Binding-site contacts:
Ligand atom CD2 contacts residue PRO103 of chain 1.B at 3.6 Å (hydrophobic).
Ligand atom OD1 contacts residue LEU91 of chain 1.A at 3.5 Å (h-bond).
Ligand atom OD2 contacts residue ARG100 of chain 1.B at 3.0 Å (salt-bridge).
Ligand atom O contacts residue ARG113 of chain 1.B at 3.0 Å (salt-bridge).
Ligand atom O contacts residue ARG113 of chain 1.B at 3.1 Å (salt-bridge).
Ligand atom CD contacts residue TYR94 of chain 1.A at 3.7 Å (hydrophobic).
Ligand atom CD1 contacts residue VAL116 of chain 1.B at 3.4 Å (hydrophobic).
Ligand atom NZ contacts residue ASP58 of chain 1.B at 2.8 Å (salt-bridge).
Ligand atom N contacts residue HIS92 of chain 1.A at 3.0 Å (h-bond).
Ligand atom CD contacts residue TYR54 of chain 1.B at 3.7 Å (hydrophobic).
Ligand atom CZ2 contacts residue GLY33 of chain 1.B at 3.4 Å.
Ligand atom O contacts residue PHE93 of chain 1.A at 3.5 Å.
Ligand atom CA contacts residue TYR94 of chain 1.A at 3.6 Å (hydrophobic).
Ligand atom OE2 contacts residue ARG60 of chain 1.B at 2.3 Å (salt-bridge).
Ligand atom OXT contacts residue ARG113 of chain 1.B at 3.6 Å.
Ligand atom CD contacts residue ARG60 of chain 1.B at 3.4 Å.
Ligand atom CG contacts residue LEU91 of chain 1.A at 3.0 Å (hydrophobic).
Ligand atom C contacts residue ARG113 of chain 1.B at 3.5 Å.
Ligand atom CG contacts residue HIS96 of chain 1.A at 3.6 Å.
Ligand atom CH2 contacts residue GLY33 of chain 1.B at 3.7 Å.
Ligand atom O contacts residue TYR94 of chain 1.A at 3.3 Å.
Ligand atom CD2 contacts residue PHE93 of chain 1.A at 3.4 Å (hydrophobic).
Ligand atom OE1 contacts residue TYR94 of chain 1.A at 3.6 Å.
Ligand atom CE contacts residue ASP56 of chain 1.B at 3.5 Å.
Ligand atom OD1 contacts residue TYR94 of chain 1.A at 3.5 Å (h-bond).
Ligand atom OD2 contacts residue LEU91 of chain 1.A at 3.3 Å (h-bond).
Ligand atom CA contacts residue ARG113 of chain 1.B at 3.7 Å.
Ligand atom NZ contacts residue ASP56 of chain 1.B at 3.0 Å (salt-bridge).
Ligand atom CB contacts residue TYR94 of chain 1.A at 3.6 Å (hydrophobic).
Ligand atom CG contacts residue ARG100 of chain 1.B at 3.5 Å.
Ligand atom N contacts residue TYR94 of chain 1.A at 3.6 Å (h-bond).
Ligand atom CB contacts residue HIS92 of chain 1.A at 3.5 Å.
Ligand atom CD2 contacts residue HIS92 of chain 1.A at 3.6 Å.
Ligand atom OD1 contacts residue HIS96 of chain 1.A at 2.7 Å (h-bond).
Ligand atom CB contacts residue LEU91 of chain 1.A at 3.1 Å (hydrophobic).
Ligand atom ND2 contacts residue HIS92 of chain 1.A at 3.2 Å.
Ligand atom OE2 contacts residue TYR94 of chain 1.A at 3.7 Å.
Ligand atom OD1 contacts residue ARG100 of chain 1.B at 3.0 Å (salt-bridge).
Ligand atom O contacts residue TYR94 of chain 1.A at 2.9 Å (h-bond).
Ligand atom CA contacts residue HIS92 of chain 1.A at 3.6 Å.

A protein and the small-molecule ligand that binds it are described below.
Small molecule (SMILES): CC(C)C[C@H](NC(=O)[C@H](CO)NC(=O)[C@H](CC(N)=O)NC(=O)[C@H](CC1=CN=C2C=CC=CC12)NC(=O)[C@H](CCCCN)NC(=O)[C@H](CC(=O)O)NC(=O)[C@H](CC(C)C)NC(=O)[C@@H](N)CCC(=O)O)C(=O)O

Sequence of chain 1.B:
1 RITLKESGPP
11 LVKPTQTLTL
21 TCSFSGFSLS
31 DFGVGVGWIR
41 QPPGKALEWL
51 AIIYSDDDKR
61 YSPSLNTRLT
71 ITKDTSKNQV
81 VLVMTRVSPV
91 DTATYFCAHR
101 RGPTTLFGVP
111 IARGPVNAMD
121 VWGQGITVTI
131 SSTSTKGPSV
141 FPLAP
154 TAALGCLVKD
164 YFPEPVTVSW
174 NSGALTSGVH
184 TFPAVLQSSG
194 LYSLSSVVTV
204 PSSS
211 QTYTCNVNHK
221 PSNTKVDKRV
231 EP

Sequence of chain 1.A:
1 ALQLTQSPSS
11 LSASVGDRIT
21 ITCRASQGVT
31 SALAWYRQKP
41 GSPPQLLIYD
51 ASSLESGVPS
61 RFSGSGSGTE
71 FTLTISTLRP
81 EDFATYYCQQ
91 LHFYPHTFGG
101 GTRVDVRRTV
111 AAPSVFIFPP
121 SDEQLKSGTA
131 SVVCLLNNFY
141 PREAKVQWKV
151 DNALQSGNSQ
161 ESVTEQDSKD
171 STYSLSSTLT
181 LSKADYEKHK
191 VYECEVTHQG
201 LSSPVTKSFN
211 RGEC